Sequence of chain 1.A:
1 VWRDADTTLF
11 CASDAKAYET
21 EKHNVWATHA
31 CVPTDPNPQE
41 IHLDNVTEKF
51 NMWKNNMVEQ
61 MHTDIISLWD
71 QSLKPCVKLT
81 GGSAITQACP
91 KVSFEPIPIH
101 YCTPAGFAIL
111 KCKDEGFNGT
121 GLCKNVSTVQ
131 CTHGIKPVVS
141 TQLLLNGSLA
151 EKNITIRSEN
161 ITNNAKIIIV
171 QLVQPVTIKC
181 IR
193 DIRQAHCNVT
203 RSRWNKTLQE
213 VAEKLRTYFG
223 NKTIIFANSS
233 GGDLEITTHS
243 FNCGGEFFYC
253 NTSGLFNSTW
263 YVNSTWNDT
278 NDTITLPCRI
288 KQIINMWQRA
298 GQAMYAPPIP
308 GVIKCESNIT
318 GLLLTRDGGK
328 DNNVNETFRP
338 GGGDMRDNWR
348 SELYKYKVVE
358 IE

This small molecule binds to this protein.
Small molecule (SMILES): CC(=O)N[C@@H]1[C@@H](O)[C@H](O)[C@@H](CO)O[C@H]1O

Binding-site contacts:
Ligand atom O4 contacts residue GLU313 of chain 1.A at 4.0 Å.
Ligand atom C8 contacts residue VAL138 of chain 1.A at 4.0 Å (hydrophobic).
Ligand atom C3 contacts residue GLU95 of chain 1.A at 4.5 Å.
Ligand atom O3 contacts residue CYS312 of chain 1.A at 4.3 Å.
Ligand atom N2 contacts residue ASN146 of chain 1.A at 2.8 Å (h-bond).
Ligand atom C1 contacts residue ASN146 of chain 1.A at 1.4 Å.
Ligand atom C5 contacts residue ASN146 of chain 1.A at 3.7 Å.
Ligand atom C4 contacts residue GLU313 of chain 1.A at 4.0 Å.
Ligand atom C1 contacts residue GLU313 of chain 1.A at 4.0 Å.
Ligand atom C3 contacts residue GLU313 of chain 1.A at 3.7 Å.
Ligand atom C2 contacts residue SER314 of chain 1.A at 3.6 Å.
Ligand atom C7 contacts residue SER314 of chain 1.A at 3.8 Å.
Ligand atom O7 contacts residue PRO96 of chain 1.A at 3.7 Å.
Ligand atom C7 contacts residue ASN146 of chain 1.A at 3.4 Å.
Ligand atom C8 contacts residue SER314 of chain 1.A at 3.8 Å.
Ligand atom O6 contacts residue NAG1 of chain 1.L at 4.1 Å.
Ligand atom C6 contacts residue GLU313 of chain 1.A at 4.5 Å.
Ligand atom O7 contacts residue ASN146 of chain 1.A at 3.6 Å (h-bond).
Ligand atom C2 contacts residue ASN146 of chain 1.A at 2.3 Å.
Ligand atom C7 contacts residue VAL138 of chain 1.A at 4.3 Å (hydrophobic).
Ligand atom C8 contacts residue LEU145 of chain 1.A at 3.9 Å (hydrophobic).
Ligand atom C5 contacts residue GLU313 of chain 1.A at 3.5 Å.
Ligand atom C4 contacts residue ASN146 of chain 1.A at 4.1 Å.
Ligand atom O5 contacts residue GLU313 of chain 1.A at 4.1 Å.
Ligand atom O4 contacts residue GLU95 of chain 1.A at 3.2 Å (salt-bridge).
Ligand atom O7 contacts residue VAL138 of chain 1.A at 4.0 Å.
Ligand atom C8 contacts residue ASN244 of chain 1.A at 3.7 Å.
Ligand atom O3 contacts residue GLU95 of chain 1.A at 4.2 Å.
Ligand atom C3 contacts residue ASN146 of chain 1.A at 3.7 Å.
Ligand atom C2 contacts residue GLU313 of chain 1.A at 4.3 Å.
Ligand atom C6 contacts residue GLU95 of chain 1.A at 4.3 Å.
Ligand atom C1 contacts residue SER314 of chain 1.A at 3.7 Å.
Ligand atom C4 contacts residue GLU95 of chain 1.A at 3.5 Å.
Ligand atom C3 contacts residue SER314 of chain 1.A at 4.0 Å.
Ligand atom N2 contacts residue SER314 of chain 1.A at 2.8 Å (h-bond).
Ligand atom O5 contacts residue ASN146 of chain 1.A at 2.4 Å (h-bond).